Binding-site contacts:
Ligand atom C5 contacts residue LYS112 of chain 1.A at 3.8 Å.
Ligand atom N3 contacts residue LYS112 of chain 1.A at 3.6 Å.
Ligand atom C4 contacts residue ASP110 of chain 1.A at 3.7 Å.
Ligand atom C2 contacts residue LYS112 of chain 1.A at 3.6 Å.
Ligand atom CM1 contacts residue LYS111 of chain 1.A at 3.5 Å.
Ligand atom N1 contacts residue LYS111 of chain 1.A at 3.9 Å.
Ligand atom CM1 contacts residue LYS112 of chain 1.A at 3.9 Å.
Ligand atom C4 contacts residue LYS112 of chain 1.A at 4.0 Å.
Ligand atom C5 contacts residue LYS111 of chain 1.A at 4.0 Å.
Ligand atom N1 contacts residue LYS112 of chain 1.A at 3.6 Å.
Ligand atom C5 contacts residue ASP110 of chain 1.A at 3.5 Å.

Sequence of chain 1.A:
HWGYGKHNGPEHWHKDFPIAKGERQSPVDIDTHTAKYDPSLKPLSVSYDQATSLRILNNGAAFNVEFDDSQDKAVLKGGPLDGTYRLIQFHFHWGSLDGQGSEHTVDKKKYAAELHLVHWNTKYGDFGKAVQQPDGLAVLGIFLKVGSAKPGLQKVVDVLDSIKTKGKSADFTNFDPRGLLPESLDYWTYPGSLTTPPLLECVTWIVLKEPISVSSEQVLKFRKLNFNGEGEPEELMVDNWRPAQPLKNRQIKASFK

A protein and the small-molecule ligand that binds it are described below.
Small molecule (SMILES): Cn1cc[nH+]c1